Sequence of chain 2.D:
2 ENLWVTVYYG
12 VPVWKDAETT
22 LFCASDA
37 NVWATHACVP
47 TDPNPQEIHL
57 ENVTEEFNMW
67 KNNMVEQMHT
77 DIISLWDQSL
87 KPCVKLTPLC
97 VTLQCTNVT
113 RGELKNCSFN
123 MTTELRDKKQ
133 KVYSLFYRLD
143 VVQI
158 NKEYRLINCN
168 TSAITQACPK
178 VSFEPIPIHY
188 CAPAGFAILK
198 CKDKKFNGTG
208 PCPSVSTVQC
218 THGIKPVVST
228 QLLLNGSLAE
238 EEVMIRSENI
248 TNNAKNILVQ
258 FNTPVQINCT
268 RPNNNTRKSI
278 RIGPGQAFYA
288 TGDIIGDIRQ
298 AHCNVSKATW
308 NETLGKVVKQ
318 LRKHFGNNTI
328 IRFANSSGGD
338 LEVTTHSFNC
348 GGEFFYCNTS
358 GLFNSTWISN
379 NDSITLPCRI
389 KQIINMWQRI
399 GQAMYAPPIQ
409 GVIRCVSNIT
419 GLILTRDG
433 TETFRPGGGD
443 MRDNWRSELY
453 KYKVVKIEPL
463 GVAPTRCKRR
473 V

Binding-site contacts:
Ligand atom O5 contacts residue ARG110 of chain 2.B at 3.5 Å (salt-bridge).
Ligand atom C6 contacts residue TRP50 of chain 2.B at 3.4 Å (hydrophobic).
Ligand atom N2 contacts residue ASN58 of chain 2.D at 2.9 Å (h-bond).
Ligand atom N2 contacts residue SER52 of chain 2.B at 3.5 Å (h-bond).
Ligand atom N2 contacts residue HIS33 of chain 2.B at 3.5 Å (h-bond).
Ligand atom C6 contacts residue ASP57 of chain 2.B at 3.3 Å.
Ligand atom C7 contacts residue SER17 of chain 2.A at 3.1 Å.
Ligand atom O3 contacts residue SER113 of chain 2.B at 3.0 Å (h-bond).
Ligand atom O4 contacts residue HIS96 of chain 2.C at 3.2 Å (h-bond).
Ligand atom O2 contacts residue GLY112 of chain 2.B at 2.8 Å (h-bond).
Ligand atom O7 contacts residue SER17 of chain 2.A at 2.4 Å (h-bond).
Ligand atom C5 contacts residue ARG110 of chain 2.B at 3.2 Å.
Ligand atom O6 contacts residue ARG110 of chain 2.B at 3.0 Å (salt-bridge).
Ligand atom O4 contacts residue THR115 of chain 2.B at 3.5 Å.
Ligand atom C2 contacts residue HIS96 of chain 2.C at 3.5 Å.
Ligand atom C8 contacts residue SER17 of chain 2.A at 3.4 Å.
Ligand atom O4 contacts residue GLY112 of chain 2.B at 3.4 Å.
Ligand atom O3 contacts residue GLY112 of chain 2.B at 3.5 Å (h-bond).
Ligand atom O2 contacts residue THR115 of chain 2.B at 2.7 Å (h-bond).
Ligand atom O6 contacts residue PHE31 of chain 2.B at 3.1 Å (h-bond).
Ligand atom O4 contacts residue SER55 of chain 2.B at 2.4 Å (h-bond).
Ligand atom C6 contacts residue ASN30 of chain 2.B at 3.3 Å.
Ligand atom C3 contacts residue GLY112 of chain 2.B at 3.5 Å.
Ligand atom O7 contacts residue HIS33 of chain 2.B at 3.4 Å (h-bond).
Ligand atom C5 contacts residue GLY112 of chain 2.B at 3.5 Å.
Ligand atom C1 contacts residue ASN58 of chain 2.D at 1.4 Å.
Ligand atom O6 contacts residue ASP111 of chain 2.B at 3.0 Å (salt-bridge).
Ligand atom O6 contacts residue ASN59 of chain 2.B at 3.4 Å (h-bond).
Ligand atom O3 contacts residue HIS33 of chain 2.B at 2.9 Å (h-bond).
Ligand atom O7 contacts residue ASN58 of chain 2.D at 2.8 Å (h-bond).
Ligand atom C8 contacts residue PHE31 of chain 2.B at 3.2 Å (hydrophobic).
Ligand atom O6 contacts residue ASP57 of chain 2.B at 2.5 Å (salt-bridge).
Ligand atom O5 contacts residue ASN58 of chain 2.D at 2.3 Å (h-bond).
Ligand atom C7 contacts residue HIS33 of chain 2.B at 3.3 Å.
Ligand atom O7 contacts residue SER52 of chain 2.B at 3.3 Å (h-bond).
Ligand atom O4 contacts residue ASP57 of chain 2.B at 2.8 Å (salt-bridge).
Ligand atom C7 contacts residue ASN58 of chain 2.D at 3.1 Å.
Ligand atom C2 contacts residue ASN58 of chain 2.D at 2.5 Å.
Ligand atom C6 contacts residue ASP111 of chain 2.B at 3.5 Å.
Ligand atom O6 contacts residue SER55 of chain 2.B at 3.3 Å (h-bond).

Sequence of chain 2.C:
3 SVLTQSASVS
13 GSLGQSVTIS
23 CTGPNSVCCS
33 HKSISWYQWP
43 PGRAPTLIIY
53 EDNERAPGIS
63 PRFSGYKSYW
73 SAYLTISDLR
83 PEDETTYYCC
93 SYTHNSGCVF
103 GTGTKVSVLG

This protein binds this small molecule.
Small molecule (SMILES): CC(=O)N[C@H]1[C@H](O[C@H]2[C@H](O)[C@@H](NC(C)=O)CO[C@@H]2CO)O[C@H](CO)[C@@H](O[C@@H]2O[C@H](CO[C@H]3O[C@H](CO)[C@@H](O)[C@H](O[C@H]4O[C@H](CO)[C@@H](O)[C@H](O)[C@@H]4O)[C@@H]3O)[C@@H](O)[C@H](O[C@H]3O[C@H](CO)[C@@H](O)[C@H](O)[C@@H]3O)[C@@H]2O)[C@@H]1O

Sequence of chain 2.B:
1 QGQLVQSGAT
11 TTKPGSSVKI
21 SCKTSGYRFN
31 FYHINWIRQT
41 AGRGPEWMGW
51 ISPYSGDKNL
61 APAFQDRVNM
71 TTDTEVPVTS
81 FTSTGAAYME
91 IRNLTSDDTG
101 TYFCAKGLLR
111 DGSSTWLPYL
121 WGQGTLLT

Sequence of chain 2.A:
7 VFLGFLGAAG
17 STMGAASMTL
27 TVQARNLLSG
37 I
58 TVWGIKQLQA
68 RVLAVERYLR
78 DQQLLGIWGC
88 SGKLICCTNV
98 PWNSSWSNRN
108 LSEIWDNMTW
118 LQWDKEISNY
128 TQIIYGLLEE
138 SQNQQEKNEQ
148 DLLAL